Binding-site contacts:
Ligand atom C5 contacts residue SER449 of chain 1.P at 3.5 Å.
Ligand atom C3 contacts residue VAL447 of chain 1.P at 4.2 Å (hydrophobic).
Ligand atom O1B contacts residue SER449 of chain 1.P at 2.6 Å (h-bond).
Ligand atom C1 contacts residue SER449 of chain 1.P at 2.3 Å.
Ligand atom O1A contacts residue LYS467 of chain 1.P at 4.1 Å.
Ligand atom C4 contacts residue SER452 of chain 1.P at 3.5 Å.
Ligand atom O1B contacts residue VAL447 of chain 1.P at 3.4 Å.
Ligand atom O4 contacts residue SER449 of chain 1.P at 3.6 Å.
Ligand atom O8 contacts residue SER449 of chain 1.P at 4.2 Å.
Ligand atom O6 contacts residue SER449 of chain 1.P at 2.8 Å (h-bond).
Ligand atom C2 contacts residue SER449 of chain 1.P at 1.4 Å.
Ligand atom C3 contacts residue SER449 of chain 1.P at 1.6 Å.
Ligand atom O1B contacts residue VAL448 of chain 1.P at 4.3 Å.
Ligand atom O4 contacts residue SER452 of chain 1.P at 3.5 Å (h-bond).
Ligand atom O1B contacts residue LYS467 of chain 1.P at 4.1 Å.
Ligand atom O4 contacts residue GLY451 of chain 1.P at 4.0 Å.
Ligand atom C5 contacts residue GLY451 of chain 1.P at 4.3 Å.
Ligand atom C4 contacts residue GLY451 of chain 1.P at 3.9 Å.
Ligand atom C3 contacts residue SER452 of chain 1.P at 4.3 Å.
Ligand atom C4 contacts residue SER449 of chain 1.P at 2.5 Å.
Ligand atom N5 contacts residue SER449 of chain 1.P at 4.3 Å.
Ligand atom O1A contacts residue SER449 of chain 1.P at 3.3 Å.
Ligand atom C6 contacts residue SER449 of chain 1.P at 3.4 Å.

Sequence of chain 1.P:
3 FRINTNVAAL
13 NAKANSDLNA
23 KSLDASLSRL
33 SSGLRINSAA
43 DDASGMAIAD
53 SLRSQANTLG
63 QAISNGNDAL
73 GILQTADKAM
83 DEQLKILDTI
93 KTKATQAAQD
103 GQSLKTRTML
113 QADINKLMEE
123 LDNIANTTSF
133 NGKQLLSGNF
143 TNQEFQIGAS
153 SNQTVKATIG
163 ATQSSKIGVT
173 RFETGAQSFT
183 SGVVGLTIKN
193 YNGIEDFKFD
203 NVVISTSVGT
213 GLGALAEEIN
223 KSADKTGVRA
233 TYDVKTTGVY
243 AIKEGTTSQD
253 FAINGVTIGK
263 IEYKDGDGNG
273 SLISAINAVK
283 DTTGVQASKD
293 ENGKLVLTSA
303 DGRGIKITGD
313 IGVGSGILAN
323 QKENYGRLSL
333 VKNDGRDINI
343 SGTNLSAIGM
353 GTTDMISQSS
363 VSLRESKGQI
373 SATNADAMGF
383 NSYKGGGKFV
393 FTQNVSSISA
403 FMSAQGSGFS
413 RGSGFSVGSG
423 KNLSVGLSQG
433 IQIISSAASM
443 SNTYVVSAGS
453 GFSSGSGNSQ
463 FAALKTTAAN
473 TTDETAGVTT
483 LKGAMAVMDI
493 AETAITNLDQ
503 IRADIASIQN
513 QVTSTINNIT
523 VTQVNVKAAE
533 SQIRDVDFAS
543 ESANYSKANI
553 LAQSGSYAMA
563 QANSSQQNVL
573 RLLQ

A small-molecule ligand and the protein it binds are described below.
Small molecule (SMILES): C[C@H](O)[C@H](N)[C@@H]1O[C@](O)(C(=O)O)C[C@H](O)[C@@H]1N